Binding-site contacts:
Ligand atom C5 contacts residue HIS94 of chain 1.C at 3.5 Å.
Ligand atom O5 contacts residue HIS94 of chain 1.C at 4.5 Å.
Ligand atom O3 contacts residue PHE18 of chain 1.C at 3.8 Å.
Ligand atom O43 contacts residue TRP96 of chain 1.C at 4.3 Å.
Ligand atom O42 contacts residue TRP96 of chain 1.C at 3.7 Å.
Ligand atom C4 contacts residue LYS17 of chain 1.C at 3.4 Å.
Ligand atom C5 contacts residue LYS17 of chain 1.C at 4.2 Å.
Ligand atom O6 contacts residue ASN95 of chain 1.C at 4.1 Å.
Ligand atom C5 contacts residue ASN95 of chain 1.C at 4.1 Å.
Ligand atom O3 contacts residue LYS17 of chain 1.C at 3.3 Å.
Ligand atom O4 contacts residue HIS94 of chain 1.C at 2.6 Å (h-bond).
Ligand atom C2 contacts residue HIS94 of chain 1.C at 3.8 Å.
Ligand atom P4 contacts residue LYS17 of chain 1.C at 4.0 Å.
Ligand atom C6 contacts residue LYS17 of chain 1.C at 4.0 Å.
Ligand atom O42 contacts residue HIS94 of chain 1.C at 3.9 Å.
Ligand atom C1 contacts residue LYS17 of chain 1.C at 4.2 Å.
Ligand atom C4 contacts residue HIS94 of chain 1.C at 3.1 Å.
Ligand atom O4 contacts residue ASN95 of chain 1.C at 3.9 Å.
Ligand atom C3 contacts residue HIS94 of chain 1.C at 2.9 Å.
Ligand atom O41 contacts residue ASN95 of chain 1.C at 4.2 Å.
Ligand atom P4 contacts residue HIS94 of chain 1.C at 3.9 Å.
Ligand atom O3 contacts residue HIS94 of chain 1.C at 3.6 Å (h-bond).
Ligand atom O5 contacts residue LYS17 of chain 1.C at 4.2 Å.
Ligand atom O5 contacts residue ASN95 of chain 1.C at 3.7 Å.
Ligand atom P4 contacts residue ASN95 of chain 1.C at 3.5 Å.
Ligand atom O4 contacts residue LYS17 of chain 1.C at 4.1 Å.
Ligand atom O1 contacts residue LYS17 of chain 1.C at 4.4 Å.
Ligand atom O43 contacts residue HIS94 of chain 1.C at 3.7 Å.
Ligand atom O42 contacts residue ASN95 of chain 1.C at 2.0 Å (h-bond).
Ligand atom C3 contacts residue LYS17 of chain 1.C at 3.6 Å.
Ligand atom C2 contacts residue LYS17 of chain 1.C at 3.7 Å.
Ligand atom O41 contacts residue LYS17 of chain 1.C at 2.8 Å.
Ligand atom O43 contacts residue ASN95 of chain 1.C at 4.3 Å.
Ligand atom O2 contacts residue LYS17 of chain 1.C at 2.9 Å.

This small molecule binds to this protein.
Small molecule (SMILES): O=P(O)(O)OC1[C@@H](O)[C@@H](O)C(O)[C@H](O)[C@H]1O

Sequence of chain 1.C:
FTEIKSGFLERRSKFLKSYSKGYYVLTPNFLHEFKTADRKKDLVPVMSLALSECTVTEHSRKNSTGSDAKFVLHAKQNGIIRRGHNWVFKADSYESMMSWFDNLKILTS